Binding-site contacts:
Ligand atom C3 contacts residue ASN654 of chain 1.C at 3.8 Å.
Ligand atom O5 contacts residue ASN654 of chain 1.C at 2.4 Å (h-bond).
Ligand atom C5 contacts residue ASN654 of chain 1.C at 3.7 Å.
Ligand atom C4 contacts residue ASN654 of chain 1.C at 4.2 Å.
Ligand atom O6 contacts residue ASN654 of chain 1.C at 3.4 Å (h-bond).
Ligand atom N2 contacts residue ASN654 of chain 1.C at 2.9 Å (h-bond).
Ligand atom C1 contacts residue ASN654 of chain 1.C at 1.4 Å.
Ligand atom O7 contacts residue ASN654 of chain 1.C at 2.9 Å (h-bond).
Ligand atom C8 contacts residue ASN654 of chain 1.C at 4.3 Å.
Ligand atom C6 contacts residue ASN654 of chain 1.C at 4.2 Å.
Ligand atom C2 contacts residue ASN654 of chain 1.C at 2.5 Å.
Ligand atom C7 contacts residue ASN654 of chain 1.C at 3.1 Å.

Sequence of chain 1.C:
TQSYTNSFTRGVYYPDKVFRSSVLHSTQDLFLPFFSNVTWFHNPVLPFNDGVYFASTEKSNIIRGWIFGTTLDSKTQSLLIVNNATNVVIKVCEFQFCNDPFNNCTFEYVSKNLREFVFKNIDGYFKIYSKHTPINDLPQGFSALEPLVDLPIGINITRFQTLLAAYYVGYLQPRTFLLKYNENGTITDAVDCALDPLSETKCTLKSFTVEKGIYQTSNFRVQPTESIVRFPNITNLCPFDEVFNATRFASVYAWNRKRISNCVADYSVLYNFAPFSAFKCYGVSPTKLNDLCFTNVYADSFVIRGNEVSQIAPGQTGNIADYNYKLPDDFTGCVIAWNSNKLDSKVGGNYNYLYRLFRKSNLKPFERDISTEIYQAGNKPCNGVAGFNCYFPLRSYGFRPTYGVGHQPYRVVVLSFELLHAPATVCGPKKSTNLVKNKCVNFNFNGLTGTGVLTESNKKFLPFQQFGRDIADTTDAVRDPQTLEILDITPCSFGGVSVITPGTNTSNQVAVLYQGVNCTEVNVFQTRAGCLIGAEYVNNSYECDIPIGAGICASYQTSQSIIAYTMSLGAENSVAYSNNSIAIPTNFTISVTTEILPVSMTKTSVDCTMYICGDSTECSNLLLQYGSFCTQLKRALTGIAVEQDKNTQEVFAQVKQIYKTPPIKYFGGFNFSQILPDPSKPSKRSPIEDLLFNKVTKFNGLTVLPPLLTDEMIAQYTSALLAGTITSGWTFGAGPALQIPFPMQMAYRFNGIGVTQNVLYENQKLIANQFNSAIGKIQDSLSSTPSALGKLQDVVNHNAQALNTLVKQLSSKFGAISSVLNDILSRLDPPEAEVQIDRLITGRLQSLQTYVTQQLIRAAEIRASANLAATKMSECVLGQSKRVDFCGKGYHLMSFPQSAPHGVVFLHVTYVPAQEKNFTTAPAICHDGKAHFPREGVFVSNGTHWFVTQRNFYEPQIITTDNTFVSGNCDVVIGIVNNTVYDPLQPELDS

A small-molecule ligand and the protein it binds are described below.
Small molecule (SMILES): CC(=O)N[C@@H]1[C@@H](O)[C@H](O)[C@@H](CO)O[C@H]1O